This small molecule binds to this protein.
Small molecule (SMILES): COc1ccc2c(c1)cc(C(=O)NS(=O)(=O)c1nnc(NC(C)=O)s1)n2CC(=O)O

Sequence of chain 2.B:
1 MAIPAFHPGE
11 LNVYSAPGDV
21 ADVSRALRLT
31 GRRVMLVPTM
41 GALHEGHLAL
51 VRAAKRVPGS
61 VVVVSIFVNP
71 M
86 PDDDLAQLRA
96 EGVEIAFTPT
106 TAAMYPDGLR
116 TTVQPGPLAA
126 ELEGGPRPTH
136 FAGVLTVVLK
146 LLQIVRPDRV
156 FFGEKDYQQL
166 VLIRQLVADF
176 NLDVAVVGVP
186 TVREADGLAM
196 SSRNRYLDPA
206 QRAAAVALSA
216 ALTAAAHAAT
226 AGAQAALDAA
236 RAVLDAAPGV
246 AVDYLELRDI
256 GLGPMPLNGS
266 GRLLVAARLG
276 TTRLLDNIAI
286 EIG

Binding-site contacts:
Ligand atom O contacts residue SER196 of chain 2.B at 3.5 Å.
Ligand atom NAN contacts residue GLN164 of chain 2.B at 3.0 Å (h-bond).
Ligand atom CAY contacts residue HIS47 of chain 2.B at 3.6 Å.
Ligand atom CAA contacts residue GLY46 of chain 2.B at 3.4 Å.
Ligand atom OAG contacts residue MET40 of chain 2.B at 3.6 Å.
Ligand atom NAN contacts residue EDO1 of chain 2.N at 3.7 Å.
Ligand atom C contacts residue SER197 of chain 2.B at 3.6 Å.
Ligand atom OAF contacts residue PRO38 of chain 2.B at 3.8 Å.
Ligand atom CAV contacts residue HIS47 of chain 2.B at 3.6 Å.
Ligand atom CAJ contacts residue MET195 of chain 2.B at 3.3 Å (hydrophobic).
Ligand atom CAA contacts residue LEU50 of chain 2.B at 3.8 Å (hydrophobic).
Ligand atom CAK contacts residue GLY46 of chain 2.B at 3.8 Å.
Ligand atom CAB contacts residue GLN164 of chain 2.B at 3.8 Å.
Ligand atom CBA contacts residue HIS44 of chain 2.B at 3.8 Å.
Ligand atom CAW contacts residue GLY46 of chain 2.B at 3.6 Å.
Ligand atom OAF contacts residue THR39 of chain 2.B at 3.1 Å.
Ligand atom CAL contacts residue HIS47 of chain 2.B at 3.6 Å.
Ligand atom CAA contacts residue VAL187 of chain 2.B at 3.7 Å (hydrophobic).
Ligand atom CAZ contacts residue EDO1 of chain 2.N at 3.5 Å.
Ligand atom NAQ contacts residue HIS47 of chain 2.B at 2.9 Å (h-bond).
Ligand atom CA contacts residue MET195 of chain 2.B at 3.6 Å (hydrophobic).
Ligand atom OAF contacts residue MET40 of chain 2.B at 3.0 Å (h-bond).
Ligand atom N contacts residue HIS44 of chain 2.B at 3.6 Å.
Ligand atom OAR contacts residue VAL187 of chain 2.B at 3.1 Å (h-bond).
Ligand atom NAP contacts residue GLN164 of chain 2.B at 2.9 Å (h-bond).
Ligand atom OXT contacts residue SER197 of chain 2.B at 3.7 Å.
Ligand atom OAR contacts residue THR186 of chain 2.B at 3.7 Å.
Ligand atom CAA contacts residue PRO185 of chain 2.B at 3.3 Å (hydrophobic).
Ligand atom C contacts residue HIS44 of chain 2.B at 3.5 Å.
Ligand atom O contacts residue SER197 of chain 2.B at 3.1 Å (h-bond).
Ligand atom OAF contacts residue EDO1 of chain 2.N at 3.1 Å (h-bond).
Ligand atom CAX contacts residue GLN164 of chain 2.B at 3.6 Å.
Ligand atom CAJ contacts residue HIS44 of chain 2.B at 3.6 Å.
Ligand atom CBB contacts residue HIS44 of chain 2.B at 3.4 Å.
Ligand atom CAB contacts residue HIS135 of chain 2.B at 2.6 Å.
Ligand atom NAO contacts residue EDO1 of chain 2.N at 3.0 Å (h-bond).
Ligand atom C contacts residue SER196 of chain 2.B at 3.7 Å.
Ligand atom CAI contacts residue THR186 of chain 2.B at 3.8 Å.
Ligand atom OAR contacts residue GLY46 of chain 2.B at 3.5 Å.
Ligand atom OXT contacts residue HIS44 of chain 2.B at 2.5 Å.